This protein binds this small molecule.
Small molecule (SMILES): C[C@@H]1CN(c2ccc(C#N)c3ncccc23)C[C@H](C(=O)N[C@H]2CNC[C@H]2F)O1

Binding-site contacts:
Ligand atom C11 contacts residue PHE347 of chain 1.B at 4.1 Å (hydrophobic).
Ligand atom C2 contacts residue PHE404 of chain 1.B at 3.8 Å (hydrophobic).
Ligand atom C18 contacts residue GLU348 of chain 1.B at 3.9 Å.
Ligand atom C20 contacts residue GLN350 of chain 1.B at 3.0 Å.
Ligand atom C9 contacts residue PHE404 of chain 1.B at 3.5 Å (hydrophobic).
Ligand atom C16 contacts residue PHE347 of chain 1.B at 4.0 Å (hydrophobic).
Ligand atom C10 contacts residue PHE347 of chain 1.B at 3.9 Å (hydrophobic).
Ligand atom N4 contacts residue VAL351 of chain 1.B at 4.0 Å.
Ligand atom C13 contacts residue TYR260 of chain 1.B at 3.9 Å (hydrophobic).
Ligand atom C15 contacts residue GLN350 of chain 1.B at 4.0 Å.
Ligand atom C13 contacts residue SER526 of chain 1.A at 3.4 Å.
Ligand atom C8 contacts residue VAL377 of chain 1.B at 3.8 Å (hydrophobic).
Ligand atom C10 contacts residue THR402 of chain 1.B at 3.8 Å.
Ligand atom C20 contacts residue PHE503 of chain 1.A at 3.9 Å (hydrophobic).
Ligand atom C4 contacts residue ARG549 of chain 1.A at 4.0 Å.
Ligand atom C14 contacts residue GLN350 of chain 1.B at 4.0 Å.
Ligand atom C7 contacts residue PHE347 of chain 1.B at 3.4 Å (hydrophobic).
Ligand atom C18 contacts residue GLN350 of chain 1.B at 3.9 Å.
Ligand atom N4 contacts residue GLN350 of chain 1.B at 3.2 Å (h-bond).
Ligand atom C6 contacts residue SER526 of chain 1.A at 3.9 Å.
Ligand atom C15 contacts residue PHE503 of chain 1.A at 3.8 Å (hydrophobic).
Ligand atom C12 contacts residue SER526 of chain 1.A at 3.0 Å.
Ligand atom O2 contacts residue PHE404 of chain 1.B at 3.1 Å.
Ligand atom C18 contacts residue VAL351 of chain 1.B at 3.2 Å (hydrophobic).
Ligand atom N5 contacts residue LEU349 of chain 1.B at 3.7 Å.
Ligand atom N5 contacts residue GLN350 of chain 1.B at 2.2 Å (h-bond).
Ligand atom C19 contacts residue VAL351 of chain 1.B at 3.8 Å (hydrophobic).
Ligand atom C17 contacts residue PHE502 of chain 1.A at 3.7 Å (hydrophobic).
Ligand atom C19 contacts residue PHE502 of chain 1.A at 3.6 Å (hydrophobic).
Ligand atom C19 contacts residue VAL377 of chain 1.B at 3.9 Å (hydrophobic).
Ligand atom O2 contacts residue PHE502 of chain 1.A at 3.3 Å.
Ligand atom O1 contacts residue PHE404 of chain 1.B at 3.5 Å.
Ligand atom C12 contacts residue ASN261 of chain 1.B at 3.8 Å.
Ligand atom C5 contacts residue PHE404 of chain 1.B at 3.6 Å (hydrophobic).
Ligand atom C10 contacts residue VAL377 of chain 1.B at 3.6 Å (hydrophobic).
Ligand atom O2 contacts residue LEU524 of chain 1.A at 3.9 Å.
Ligand atom N4 contacts residue PHE503 of chain 1.A at 3.7 Å.
Ligand atom C18 contacts residue PHE503 of chain 1.A at 3.8 Å (hydrophobic).
Ligand atom C5 contacts residue PHE502 of chain 1.A at 4.0 Å (hydrophobic).
Ligand atom C14 contacts residue PHE503 of chain 1.A at 3.7 Å (hydrophobic).

Sequence of chain 1.A:
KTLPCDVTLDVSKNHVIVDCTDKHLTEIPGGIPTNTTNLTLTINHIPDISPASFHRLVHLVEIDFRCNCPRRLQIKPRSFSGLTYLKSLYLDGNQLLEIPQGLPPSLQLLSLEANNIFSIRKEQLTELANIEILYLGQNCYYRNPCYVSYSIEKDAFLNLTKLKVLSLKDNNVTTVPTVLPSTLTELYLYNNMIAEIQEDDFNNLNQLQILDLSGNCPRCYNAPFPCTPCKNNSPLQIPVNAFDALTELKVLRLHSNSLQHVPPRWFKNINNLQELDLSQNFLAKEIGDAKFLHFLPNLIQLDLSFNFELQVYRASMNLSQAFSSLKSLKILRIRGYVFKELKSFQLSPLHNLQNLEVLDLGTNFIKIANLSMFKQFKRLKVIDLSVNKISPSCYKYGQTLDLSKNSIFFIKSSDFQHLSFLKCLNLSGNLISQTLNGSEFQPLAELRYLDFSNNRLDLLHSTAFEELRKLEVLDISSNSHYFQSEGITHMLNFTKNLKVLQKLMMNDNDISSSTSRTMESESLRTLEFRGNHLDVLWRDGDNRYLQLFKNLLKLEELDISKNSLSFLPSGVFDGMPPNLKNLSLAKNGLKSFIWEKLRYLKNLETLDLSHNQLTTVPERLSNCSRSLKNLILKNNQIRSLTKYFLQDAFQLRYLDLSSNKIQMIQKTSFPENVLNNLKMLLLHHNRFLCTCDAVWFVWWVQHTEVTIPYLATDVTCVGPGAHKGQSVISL

Sequence of chain 1.B:
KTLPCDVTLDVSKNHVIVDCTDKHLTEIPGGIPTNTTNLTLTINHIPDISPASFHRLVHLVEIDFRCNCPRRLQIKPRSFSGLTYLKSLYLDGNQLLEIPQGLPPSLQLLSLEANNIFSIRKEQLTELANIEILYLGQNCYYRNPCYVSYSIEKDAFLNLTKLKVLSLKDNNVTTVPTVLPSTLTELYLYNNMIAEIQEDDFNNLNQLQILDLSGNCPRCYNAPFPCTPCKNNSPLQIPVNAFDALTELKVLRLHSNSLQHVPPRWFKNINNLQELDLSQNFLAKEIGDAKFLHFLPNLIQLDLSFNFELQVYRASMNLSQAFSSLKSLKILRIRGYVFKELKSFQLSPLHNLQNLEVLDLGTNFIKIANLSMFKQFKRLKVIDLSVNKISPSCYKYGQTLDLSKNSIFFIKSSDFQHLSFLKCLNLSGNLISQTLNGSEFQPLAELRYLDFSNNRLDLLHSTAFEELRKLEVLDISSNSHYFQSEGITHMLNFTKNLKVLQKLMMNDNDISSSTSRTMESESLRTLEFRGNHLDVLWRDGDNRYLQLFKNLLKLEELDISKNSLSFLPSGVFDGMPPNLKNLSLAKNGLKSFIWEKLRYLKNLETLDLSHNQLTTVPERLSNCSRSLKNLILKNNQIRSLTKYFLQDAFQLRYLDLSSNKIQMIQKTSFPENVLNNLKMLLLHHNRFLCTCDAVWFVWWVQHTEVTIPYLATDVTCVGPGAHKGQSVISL